Sequence of chain 15.A:
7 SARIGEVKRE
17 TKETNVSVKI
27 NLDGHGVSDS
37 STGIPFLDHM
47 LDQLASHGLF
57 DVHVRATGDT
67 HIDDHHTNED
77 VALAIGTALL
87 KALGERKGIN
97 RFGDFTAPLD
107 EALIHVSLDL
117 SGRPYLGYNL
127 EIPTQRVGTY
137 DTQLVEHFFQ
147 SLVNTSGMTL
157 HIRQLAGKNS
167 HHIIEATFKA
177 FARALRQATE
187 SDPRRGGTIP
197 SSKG

The protein below binds the small molecule below.
Small molecule (SMILES): O=P(O)(O)C[C@@H](O)Cn1cncn1

Sequence of chain 10.A:
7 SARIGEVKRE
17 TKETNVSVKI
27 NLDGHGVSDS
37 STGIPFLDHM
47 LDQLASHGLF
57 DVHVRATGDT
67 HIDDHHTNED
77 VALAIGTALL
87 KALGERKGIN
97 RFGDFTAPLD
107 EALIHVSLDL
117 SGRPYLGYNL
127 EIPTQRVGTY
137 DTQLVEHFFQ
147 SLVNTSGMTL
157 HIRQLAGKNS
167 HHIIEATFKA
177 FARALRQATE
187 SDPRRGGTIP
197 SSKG

Binding-site contacts:
Ligand atom N4 contacts residue HIS71 of chain 10.A at 3.0 Å (h-bond).
Ligand atom O11 contacts residue LYS199 of chain 13.A at 2.6 Å (salt-bridge).
Ligand atom O13 contacts residue HIS72 of chain 10.A at 3.2 Å (h-bond).
Ligand atom O13 contacts residue MN1 of chain 13.B at 2.4 Å.
Ligand atom C5 contacts residue MN1 of chain 13.B at 3.3 Å.
Ligand atom O13 contacts residue 5LD1 of chain 13.E at 0.7 Å (h-bond).
Ligand atom C5 contacts residue HIS71 of chain 10.A at 3.1 Å.
Ligand atom C5 contacts residue HIS167 of chain 15.A at 3.3 Å.
Ligand atom C6 contacts residue 5LD1 of chain 13.E at 1.4 Å.
Ligand atom C5 contacts residue MN1 of chain 13.C at 3.2 Å.
Ligand atom O13 contacts residue GLU19 of chain 10.A at 2.7 Å (salt-bridge).
Ligand atom C5 contacts residue 5LD1 of chain 13.E at 0.3 Å.
Ligand atom P9 contacts residue 5LD1 of chain 13.E at 0.2 Å.
Ligand atom C7 contacts residue GLU19 of chain 10.A at 3.4 Å.
Ligand atom O12 contacts residue SER197 of chain 13.A at 2.6 Å (h-bond).
Ligand atom O12 contacts residue ARG97 of chain 13.A at 2.8 Å (salt-bridge).
Ligand atom C7 contacts residue 5LD1 of chain 13.E at 0.5 Å.
Ligand atom N2 contacts residue MN1 of chain 13.B at 3.3 Å.
Ligand atom O10 contacts residue ARG97 of chain 13.A at 2.8 Å (salt-bridge).
Ligand atom N1 contacts residue MN1 of chain 13.B at 2.2 Å.
Ligand atom N1 contacts residue 5LD1 of chain 13.E at 0.4 Å (h-bond).
Ligand atom C3 contacts residue 5LD1 of chain 13.E at 0.6 Å.
Ligand atom N4 contacts residue HIS168 of chain 15.A at 3.3 Å (h-bond).
Ligand atom O10 contacts residue ARG119 of chain 13.A at 3.0 Å (salt-bridge).
Ligand atom C8 contacts residue 5LD1 of chain 13.E at 0.3 Å.
Ligand atom N4 contacts residue MN1 of chain 13.C at 2.2 Å.
Ligand atom C6 contacts residue GLU171 of chain 15.A at 3.2 Å.
Ligand atom O12 contacts residue 5LD1 of chain 13.E at 0.3 Å (h-bond).
Ligand atom O11 contacts residue 5LD1 of chain 13.E at 0.1 Å (h-bond).
Ligand atom C3 contacts residue MN1 of chain 13.C at 3.2 Å.
Ligand atom N1 contacts residue GLU171 of chain 15.A at 3.1 Å (salt-bridge).
Ligand atom O11 contacts residue ARG119 of chain 13.A at 2.9 Å (salt-bridge).
Ligand atom N2 contacts residue 5LD1 of chain 13.E at 0.8 Å (h-bond).
Ligand atom O13 contacts residue GLU171 of chain 15.A at 3.4 Å (salt-bridge).
Ligand atom N4 contacts residue GLU75 of chain 10.A at 3.1 Å (salt-bridge).
Ligand atom N4 contacts residue 5LD1 of chain 13.E at 0.1 Å (h-bond).
Ligand atom N1 contacts residue HIS167 of chain 15.A at 3.1 Å (h-bond).
Ligand atom O10 contacts residue LYS175 of chain 15.A at 2.8 Å (salt-bridge).
Ligand atom O10 contacts residue 5LD1 of chain 13.E at 0.5 Å (h-bond).
Ligand atom N1 contacts residue HIS72 of chain 10.A at 3.3 Å (h-bond).

Sequence of chain 13.A:
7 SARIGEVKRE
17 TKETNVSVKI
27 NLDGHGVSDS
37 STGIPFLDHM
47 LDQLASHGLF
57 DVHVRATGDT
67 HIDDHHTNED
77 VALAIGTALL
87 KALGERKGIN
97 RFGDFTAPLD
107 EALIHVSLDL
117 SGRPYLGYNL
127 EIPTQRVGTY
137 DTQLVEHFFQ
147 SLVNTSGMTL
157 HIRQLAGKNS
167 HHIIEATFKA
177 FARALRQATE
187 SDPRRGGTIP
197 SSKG